A protein and the small-molecule ligand that binds it are described below.
Small molecule (SMILES): Nc1ncnc2c1ncn2[C@@H]1O[C@H](CO[P](=O)(O)O[C@H]2[C@@H](O)[C@H](n3cnc4c(N)ncnc43)O[C@@H]2CO[P](=O)(O)O[C@H]2[C@@H](O)[C@H](n3cnc4c(N)ncnc43)O[C@@H]2COP(=O)(O)O)[C@@H](O)[C@H]1O

Binding-site contacts:
Ligand atom N3 contacts residue U2 of chain 18.C at 3.7 Å.
Ligand atom C6 contacts residue U2 of chain 18.C at 4.1 Å.
Ligand atom N1 contacts residue U3 of chain 18.C at 2.7 Å (h-bond).
Ligand atom N6 contacts residue U2 of chain 18.C at 4.2 Å.
Ligand atom C6 contacts residue U1 of chain 18.C at 3.6 Å.
Ligand atom N1 contacts residue U1 of chain 18.C at 2.8 Å (h-bond).
Ligand atom N6 contacts residue U3 of chain 18.C at 3.0 Å (h-bond).
Ligand atom N1 contacts residue U2 of chain 18.C at 3.5 Å (h-bond).
Ligand atom C2 contacts residue U3 of chain 18.C at 3.0 Å.
Ligand atom C2 contacts residue U1 of chain 18.C at 3.5 Å.
Ligand atom N6 contacts residue U1 of chain 18.C at 2.8 Å (h-bond).
Ligand atom C4 contacts residue U2 of chain 18.C at 4.3 Å.
Ligand atom N3 contacts residue U3 of chain 18.C at 4.2 Å.
Ligand atom C6 contacts residue U3 of chain 18.C at 3.3 Å.
Ligand atom C2 contacts residue U2 of chain 18.C at 3.2 Å.